The protein below binds the small molecule below.
Small molecule (SMILES): COC1=C(C)C(=O)C2=C(C1=O)[C@@H](COC(N)=O)[C@@]1(OC)[C@H]3N[C@H]3CN21

Binding-site contacts:
Ligand atom C25 contacts residue VAL321 of chain 1.B at 3.7 Å (hydrophobic).
Ligand atom C5 contacts residue LEU328 of chain 1.B at 4.1 Å (hydrophobic).
Ligand atom N12 contacts residue HIS276 of chain 1.B at 3.5 Å.
Ligand atom N4 contacts residue LEU324 of chain 1.B at 3.8 Å.
Ligand atom O11 contacts residue VAL186 of chain 1.B at 4.1 Å.
Ligand atom C7 contacts residue LEU325 of chain 1.B at 4.1 Å (hydrophobic).
Ligand atom C24 contacts residue HIS276 of chain 1.B at 3.0 Å.
Ligand atom N2 contacts residue MSE183 of chain 1.B at 3.8 Å.
Ligand atom C24 contacts residue ASP280 of chain 1.B at 3.1 Å.
Ligand atom CM6 contacts residue PHE179 of chain 1.B at 3.6 Å (hydrophobic).
Ligand atom O8 contacts residue HIS276 of chain 1.B at 4.0 Å.
Ligand atom C8 contacts residue HIS279 of chain 1.B at 3.8 Å.
Ligand atom O24 contacts residue VAL321 of chain 1.B at 4.1 Å.
Ligand atom C7 contacts residue HIS279 of chain 1.B at 3.9 Å.
Ligand atom O5 contacts residue LEU328 of chain 1.B at 3.1 Å.
Ligand atom C24 contacts residue MSE183 of chain 1.B at 3.9 Å.
Ligand atom O7 contacts residue LEU325 of chain 1.B at 4.1 Å.
Ligand atom C7 contacts residue ASP280 of chain 1.B at 3.9 Å.
Ligand atom O7 contacts residue HIS279 of chain 1.B at 3.3 Å (h-bond).
Ligand atom CM6 contacts residue ASP280 of chain 1.B at 3.9 Å.
Ligand atom O7 contacts residue HIS276 of chain 1.B at 4.0 Å.
Ligand atom C8 contacts residue MSE183 of chain 1.B at 3.9 Å.
Ligand atom C2 contacts residue ASP130 of chain 1.B at 3.8 Å.
Ligand atom O5 contacts residue PHE133 of chain 1.B at 3.5 Å.
Ligand atom C6 contacts residue PHE179 of chain 1.B at 3.8 Å (hydrophobic).
Ligand atom O5 contacts residue PHE179 of chain 1.B at 4.0 Å.
Ligand atom C3 contacts residue PHE133 of chain 1.B at 3.8 Å (hydrophobic).
Ligand atom N2 contacts residue ALA182 of chain 1.B at 3.2 Å (h-bond).
Ligand atom C5 contacts residue PHE179 of chain 1.B at 4.0 Å (hydrophobic).
Ligand atom O8 contacts residue MSE183 of chain 1.B at 3.8 Å.
Ligand atom C11 contacts residue ASN308 of chain 1.B at 3.8 Å.
Ligand atom C2 contacts residue ALA182 of chain 1.B at 3.8 Å (hydrophobic).
Ligand atom C3 contacts residue ASP130 of chain 1.B at 3.9 Å.
Ligand atom C24 contacts residue SAH1 of chain 1.G at 3.4 Å.
Ligand atom O8 contacts residue HIS279 of chain 1.B at 3.0 Å (h-bond).
Ligand atom O5 contacts residue LEU324 of chain 1.B at 4.0 Å.
Ligand atom O7 contacts residue ASP280 of chain 1.B at 2.8 Å (salt-bridge).
Ligand atom N12 contacts residue ASN308 of chain 1.B at 2.5 Å (h-bond).
Ligand atom C10 contacts residue MSE183 of chain 1.B at 3.9 Å.
Ligand atom C24 contacts residue HIS279 of chain 1.B at 3.5 Å.

Sequence of chain 1.B:
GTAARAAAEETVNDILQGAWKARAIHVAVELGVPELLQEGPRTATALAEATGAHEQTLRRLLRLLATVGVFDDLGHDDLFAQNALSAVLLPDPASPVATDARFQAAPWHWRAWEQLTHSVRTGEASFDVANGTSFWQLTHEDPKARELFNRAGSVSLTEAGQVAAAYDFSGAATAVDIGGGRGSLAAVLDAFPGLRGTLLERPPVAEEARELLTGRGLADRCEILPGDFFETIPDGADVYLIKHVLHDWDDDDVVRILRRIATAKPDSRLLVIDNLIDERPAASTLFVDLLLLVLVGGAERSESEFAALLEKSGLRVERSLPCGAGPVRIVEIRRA